This small molecule binds to this protein.
Small molecule (SMILES): CC(=O)N[C@@H]1[C@@H](O)[C@H](O)[C@@H](CO)O[C@H]1O

Binding-site contacts:
Ligand atom C8 contacts residue ASN28 of chain 1.A at 4.3 Å.
Ligand atom C6 contacts residue ASN28 of chain 1.A at 4.3 Å.
Ligand atom C7 contacts residue ASN28 of chain 1.A at 3.1 Å.
Ligand atom C6 contacts residue ALA29 of chain 1.A at 3.5 Å (hydrophobic).
Ligand atom O5 contacts residue ASN28 of chain 1.A at 2.4 Å (h-bond).
Ligand atom C2 contacts residue ASN28 of chain 1.A at 2.5 Å.
Ligand atom C3 contacts residue ASN28 of chain 1.A at 3.8 Å.
Ligand atom C6 contacts residue THR30 of chain 1.A at 3.9 Å.
Ligand atom C1 contacts residue ASN28 of chain 1.A at 1.5 Å.
Ligand atom O5 contacts residue ALA29 of chain 1.A at 3.5 Å (h-bond).
Ligand atom C4 contacts residue ASN28 of chain 1.A at 4.2 Å.
Ligand atom O6 contacts residue THR30 of chain 1.A at 4.5 Å.
Ligand atom N2 contacts residue ASN28 of chain 1.A at 2.9 Å (h-bond).
Ligand atom C5 contacts residue ALA29 of chain 1.A at 4.1 Å (hydrophobic).
Ligand atom C5 contacts residue ASN28 of chain 1.A at 3.6 Å.
Ligand atom O7 contacts residue ASN28 of chain 1.A at 3.0 Å (h-bond).

Sequence of chain 1.A:
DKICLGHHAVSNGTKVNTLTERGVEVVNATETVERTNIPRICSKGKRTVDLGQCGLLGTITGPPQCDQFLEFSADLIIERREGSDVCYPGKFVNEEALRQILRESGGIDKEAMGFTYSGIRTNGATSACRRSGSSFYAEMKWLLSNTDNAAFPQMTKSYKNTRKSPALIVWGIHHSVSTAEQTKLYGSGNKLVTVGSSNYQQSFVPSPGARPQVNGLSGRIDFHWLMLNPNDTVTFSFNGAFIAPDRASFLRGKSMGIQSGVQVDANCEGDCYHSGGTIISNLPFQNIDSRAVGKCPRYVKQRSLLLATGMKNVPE